Sequence of chain 1.C:
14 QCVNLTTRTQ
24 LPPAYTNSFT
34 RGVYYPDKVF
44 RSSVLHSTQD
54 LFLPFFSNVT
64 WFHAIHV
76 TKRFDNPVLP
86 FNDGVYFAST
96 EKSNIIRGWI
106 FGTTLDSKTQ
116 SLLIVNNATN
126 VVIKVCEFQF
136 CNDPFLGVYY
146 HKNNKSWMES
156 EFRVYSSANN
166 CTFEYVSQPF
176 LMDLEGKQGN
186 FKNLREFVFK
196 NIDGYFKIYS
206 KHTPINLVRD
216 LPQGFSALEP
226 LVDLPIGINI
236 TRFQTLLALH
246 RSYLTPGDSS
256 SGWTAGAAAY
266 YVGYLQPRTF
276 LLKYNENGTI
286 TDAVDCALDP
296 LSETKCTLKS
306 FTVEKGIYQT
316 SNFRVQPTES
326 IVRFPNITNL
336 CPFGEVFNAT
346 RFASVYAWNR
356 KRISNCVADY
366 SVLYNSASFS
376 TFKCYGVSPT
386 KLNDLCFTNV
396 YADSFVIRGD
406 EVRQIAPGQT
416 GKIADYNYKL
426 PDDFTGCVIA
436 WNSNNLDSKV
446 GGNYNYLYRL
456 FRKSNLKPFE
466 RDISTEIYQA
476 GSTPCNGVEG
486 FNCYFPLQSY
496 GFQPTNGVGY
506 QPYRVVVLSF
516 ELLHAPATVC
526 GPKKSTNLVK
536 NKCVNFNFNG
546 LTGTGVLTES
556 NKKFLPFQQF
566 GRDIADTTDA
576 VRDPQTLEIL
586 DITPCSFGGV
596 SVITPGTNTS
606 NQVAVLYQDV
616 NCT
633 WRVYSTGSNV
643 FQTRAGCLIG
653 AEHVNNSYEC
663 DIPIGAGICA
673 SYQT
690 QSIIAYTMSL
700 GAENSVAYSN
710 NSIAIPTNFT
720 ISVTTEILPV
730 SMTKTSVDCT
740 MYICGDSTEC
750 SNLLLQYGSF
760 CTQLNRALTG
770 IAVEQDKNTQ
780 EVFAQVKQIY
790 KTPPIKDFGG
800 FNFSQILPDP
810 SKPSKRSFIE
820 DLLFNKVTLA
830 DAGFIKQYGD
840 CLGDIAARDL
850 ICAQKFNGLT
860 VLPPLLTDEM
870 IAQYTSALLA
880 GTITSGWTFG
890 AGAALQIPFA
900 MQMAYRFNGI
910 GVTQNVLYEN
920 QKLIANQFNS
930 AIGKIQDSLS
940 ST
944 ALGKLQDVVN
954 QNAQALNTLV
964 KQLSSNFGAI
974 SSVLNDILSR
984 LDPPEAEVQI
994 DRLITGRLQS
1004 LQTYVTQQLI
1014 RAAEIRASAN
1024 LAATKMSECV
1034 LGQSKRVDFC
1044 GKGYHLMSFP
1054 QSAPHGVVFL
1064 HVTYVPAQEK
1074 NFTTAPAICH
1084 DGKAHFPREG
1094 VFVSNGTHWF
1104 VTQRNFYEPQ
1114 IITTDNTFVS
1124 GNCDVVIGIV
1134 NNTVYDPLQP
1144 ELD

This protein binds this small molecule.
Small molecule (SMILES): CC(=O)N[C@H]1[C@H](O[C@H]2[C@H](O)[C@@H](NC(C)=O)CO[C@@H]2CO)O[C@H](CO)[C@@H](O)[C@@H]1O

Binding-site contacts:
Ligand atom C2 contacts residue ASN717 of chain 1.C at 2.5 Å.
Ligand atom C4 contacts residue ASN717 of chain 1.C at 4.2 Å.
Ligand atom C7 contacts residue GLN1071 of chain 1.C at 4.3 Å.
Ligand atom C5 contacts residue ASN717 of chain 1.C at 3.6 Å.
Ligand atom C5 contacts residue LEU922 of chain 1.C at 4.0 Å (hydrophobic).
Ligand atom O7 contacts residue GLN1071 of chain 1.C at 3.4 Å (h-bond).
Ligand atom C3 contacts residue ASN717 of chain 1.C at 3.8 Å.
Ligand atom O5 contacts residue GLN1071 of chain 1.C at 4.1 Å.
Ligand atom C1 contacts residue GLN1071 of chain 1.C at 4.3 Å.
Ligand atom O7 contacts residue LEU922 of chain 1.C at 4.0 Å.
Ligand atom C1 contacts residue ASN717 of chain 1.C at 1.4 Å.
Ligand atom O6 contacts residue GLN926 of chain 1.C at 3.2 Å (h-bond).
Ligand atom N2 contacts residue ASN717 of chain 1.C at 2.9 Å (h-bond).
Ligand atom O5 contacts residue ASN717 of chain 1.C at 2.4 Å (h-bond).
Ligand atom C8 contacts residue LEU922 of chain 1.C at 3.9 Å (hydrophobic).
Ligand atom O7 contacts residue ASN717 of chain 1.C at 3.6 Å.
Ligand atom C7 contacts residue ASN717 of chain 1.C at 3.5 Å.
Ligand atom O6 contacts residue LEU922 of chain 1.C at 4.5 Å.
Ligand atom C7 contacts residue LEU922 of chain 1.C at 3.9 Å (hydrophobic).
Ligand atom O4 contacts residue LEU922 of chain 1.C at 4.2 Å.